Sequence of chain 1.A:
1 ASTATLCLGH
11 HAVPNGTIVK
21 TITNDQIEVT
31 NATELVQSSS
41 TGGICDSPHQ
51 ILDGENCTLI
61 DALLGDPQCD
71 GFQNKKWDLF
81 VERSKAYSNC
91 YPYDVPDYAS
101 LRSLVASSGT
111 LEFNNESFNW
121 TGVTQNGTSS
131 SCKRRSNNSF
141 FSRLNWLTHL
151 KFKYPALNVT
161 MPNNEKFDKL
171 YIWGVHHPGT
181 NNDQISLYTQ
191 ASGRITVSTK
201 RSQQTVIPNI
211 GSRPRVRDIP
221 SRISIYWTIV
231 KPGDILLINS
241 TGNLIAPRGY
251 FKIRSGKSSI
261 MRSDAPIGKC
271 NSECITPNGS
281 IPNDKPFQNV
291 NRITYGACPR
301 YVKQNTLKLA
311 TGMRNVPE

This small molecule binds to this protein.
Small molecule (SMILES): CC(=O)N[C@H]1[C@@H](O[C@H]2[C@H](O)[C@@H](NC(C)=O)CO[C@@H]2CO)O[C@H](CO)[C@@H](O)[C@@H]1O

Sequence of chain 1.B:
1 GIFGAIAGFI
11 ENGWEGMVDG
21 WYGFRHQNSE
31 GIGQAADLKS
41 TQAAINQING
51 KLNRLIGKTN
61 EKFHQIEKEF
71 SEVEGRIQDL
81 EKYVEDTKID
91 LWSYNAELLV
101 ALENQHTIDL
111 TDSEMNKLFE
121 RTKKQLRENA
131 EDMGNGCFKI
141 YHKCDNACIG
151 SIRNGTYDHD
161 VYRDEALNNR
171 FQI

Binding-site contacts:
Ligand atom C2 contacts residue ASN31 of chain 1.A at 2.5 Å.
Ligand atom O7 contacts residue THR33 of chain 1.A at 3.8 Å.
Ligand atom C8 contacts residue ASN31 of chain 1.A at 4.2 Å.
Ligand atom O5 contacts residue THR311 of chain 1.A at 3.1 Å (h-bond).
Ligand atom C6 contacts residue THR311 of chain 1.A at 4.1 Å.
Ligand atom C3 contacts residue ASN31 of chain 1.A at 3.8 Å.
Ligand atom C1 contacts residue ALA32 of chain 1.A at 4.2 Å (hydrophobic).
Ligand atom C6 contacts residue LEU52 of chain 1.B at 3.6 Å (hydrophobic).
Ligand atom O6 contacts residue LEU52 of chain 1.B at 3.4 Å.
Ligand atom C5 contacts residue THR311 of chain 1.A at 4.2 Å.
Ligand atom C7 contacts residue ASN31 of chain 1.A at 3.4 Å.
Ligand atom N2 contacts residue ASN31 of chain 1.A at 3.0 Å (h-bond).
Ligand atom C5 contacts residue ASN31 of chain 1.A at 3.7 Å.
Ligand atom C1 contacts residue ASN31 of chain 1.A at 1.4 Å.
Ligand atom C4 contacts residue ASN31 of chain 1.A at 4.2 Å.
Ligand atom C7 contacts residue THR33 of chain 1.A at 4.0 Å.
Ligand atom C8 contacts residue THR33 of chain 1.A at 3.4 Å.
Ligand atom O5 contacts residue ASN31 of chain 1.A at 2.4 Å (h-bond).
Ligand atom O6 contacts residue ASN49 of chain 1.B at 4.3 Å.
Ligand atom O7 contacts residue ASN31 of chain 1.A at 3.5 Å (h-bond).
Ligand atom C1 contacts residue THR311 of chain 1.A at 3.5 Å.